Sequence of chain 1.D:
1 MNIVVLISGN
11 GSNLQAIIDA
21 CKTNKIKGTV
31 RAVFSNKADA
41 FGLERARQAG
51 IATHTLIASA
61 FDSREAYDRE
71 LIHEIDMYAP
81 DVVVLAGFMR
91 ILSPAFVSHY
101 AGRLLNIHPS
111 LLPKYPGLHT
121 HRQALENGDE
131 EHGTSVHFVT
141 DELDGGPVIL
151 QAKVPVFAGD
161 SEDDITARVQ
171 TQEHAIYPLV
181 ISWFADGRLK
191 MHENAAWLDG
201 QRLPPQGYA

A small-molecule ligand and the protein it binds are described below.
Small molecule (SMILES): NCC(=O)N[C@@H]1O[C@H](COP(=O)([O-])[O-])[C@@H](O)[C@H]1O

Binding-site contacts:
Ligand atom O6 contacts residue GLU173 of chain 1.D at 2.5 Å (salt-bridge).
Ligand atom O17 contacts residue GLN170 of chain 1.D at 3.6 Å.
Ligand atom N19 contacts residue PRO109 of chain 1.D at 3.9 Å.
Ligand atom O16 contacts residue SER12 of chain 1.D at 3.5 Å (h-bond).
Ligand atom O17 contacts residue GLY11 of chain 1.D at 3.8 Å.
Ligand atom O4 contacts residue GLY87 of chain 1.D at 3.7 Å.
Ligand atom O4 contacts residue MET89 of chain 1.D at 4.1 Å.
Ligand atom N24 contacts residue DZF1 of chain 1.L at 3.3 Å (h-bond).
Ligand atom C1 contacts residue ASN13 of chain 1.D at 4.0 Å.
Ligand atom O22 contacts residue MET89 of chain 1.D at 3.7 Å.
Ligand atom O18 contacts residue GLY11 of chain 1.D at 3.1 Å (h-bond).
Ligand atom C2 contacts residue GLU173 of chain 1.D at 3.6 Å.
Ligand atom O18 contacts residue ASN10 of chain 1.D at 3.3 Å (h-bond).
Ligand atom O8 contacts residue PRO109 of chain 1.D at 3.4 Å.
Ligand atom C2 contacts residue ILE107 of chain 1.D at 3.9 Å (hydrophobic).
Ligand atom N19 contacts residue ILE107 of chain 1.D at 3.5 Å (h-bond).
Ligand atom O8 contacts residue GLU173 of chain 1.D at 2.5 Å (salt-bridge).
Ligand atom N24 contacts residue ASP144 of chain 1.D at 4.0 Å.
Ligand atom C1 contacts residue GLN170 of chain 1.D at 3.8 Å.
Ligand atom P15 contacts residue SER12 of chain 1.D at 3.7 Å.
Ligand atom P15 contacts residue GLY11 of chain 1.D at 3.8 Å.
Ligand atom C1 contacts residue GLU173 of chain 1.D at 3.2 Å.
Ligand atom O16 contacts residue ASN13 of chain 1.D at 3.1 Å (h-bond).
Ligand atom O17 contacts residue SER12 of chain 1.D at 2.6 Å (h-bond).
Ligand atom O8 contacts residue ILE107 of chain 1.D at 3.8 Å.
Ligand atom N24 contacts residue HIS108 of chain 1.D at 3.2 Å.
Ligand atom O16 contacts residue GLY11 of chain 1.D at 4.0 Å.
Ligand atom C10 contacts residue GLY87 of chain 1.D at 3.7 Å.
Ligand atom C5 contacts residue GLN170 of chain 1.D at 4.0 Å.
Ligand atom O16 contacts residue ALA86 of chain 1.D at 4.0 Å.
Ligand atom C21 contacts residue MET89 of chain 1.D at 3.9 Å (hydrophobic).
Ligand atom O12 contacts residue GLN170 of chain 1.D at 3.1 Å (h-bond).
Ligand atom O6 contacts residue GLN170 of chain 1.D at 2.9 Å (h-bond).
Ligand atom P15 contacts residue GLN170 of chain 1.D at 4.0 Å.
Ligand atom O22 contacts residue PRO109 of chain 1.D at 3.9 Å.
Ligand atom C23 contacts residue DZF1 of chain 1.L at 3.7 Å.
Ligand atom O12 contacts residue ASN13 of chain 1.D at 4.0 Å.
Ligand atom C21 contacts residue PRO109 of chain 1.D at 3.9 Å (hydrophobic).
Ligand atom O17 contacts residue ASN10 of chain 1.D at 3.8 Å.
Ligand atom C3 contacts residue PRO109 of chain 1.D at 4.0 Å (hydrophobic).